Sequence of chain 1.B:
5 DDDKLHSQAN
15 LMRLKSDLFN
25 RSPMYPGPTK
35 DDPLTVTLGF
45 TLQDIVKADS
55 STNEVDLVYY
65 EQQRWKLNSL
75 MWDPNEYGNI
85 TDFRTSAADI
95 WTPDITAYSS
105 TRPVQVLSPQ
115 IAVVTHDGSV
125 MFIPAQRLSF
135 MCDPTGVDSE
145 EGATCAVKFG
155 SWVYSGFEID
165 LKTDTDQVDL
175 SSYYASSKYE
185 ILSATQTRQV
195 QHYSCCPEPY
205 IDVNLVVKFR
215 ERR

Binding-site contacts:
Ligand atom N2 contacts residue ASN83 of chain 1.B at 2.9 Å (h-bond).
Ligand atom O5 contacts residue ASN79 of chain 1.B at 4.3 Å.
Ligand atom O5 contacts residue ASN83 of chain 1.B at 3.1 Å (h-bond).
Ligand atom C8 contacts residue ASN79 of chain 1.B at 3.9 Å.
Ligand atom C7 contacts residue ASN83 of chain 1.B at 3.0 Å.
Ligand atom C7 contacts residue GLY82 of chain 1.B at 4.4 Å.
Ligand atom C3 contacts residue ASN83 of chain 1.B at 4.5 Å.
Ligand atom C5 contacts residue ASN83 of chain 1.B at 4.3 Å.
Ligand atom O7 contacts residue ASN83 of chain 1.B at 3.0 Å (h-bond).
Ligand atom C8 contacts residue ASN83 of chain 1.B at 4.1 Å.
Ligand atom C2 contacts residue ASN83 of chain 1.B at 3.5 Å.
Ligand atom C8 contacts residue GLY82 of chain 1.B at 4.0 Å.
Ligand atom O7 contacts residue GLY82 of chain 1.B at 4.3 Å.
Ligand atom C1 contacts residue ASN83 of chain 1.B at 3.1 Å.

This small molecule binds to this protein.
Small molecule (SMILES): CC(=O)N[C@@H]1[C@@H](O)[C@H](O)[C@@H](CO)O[C@H]1O